Sequence of chain 1.B:
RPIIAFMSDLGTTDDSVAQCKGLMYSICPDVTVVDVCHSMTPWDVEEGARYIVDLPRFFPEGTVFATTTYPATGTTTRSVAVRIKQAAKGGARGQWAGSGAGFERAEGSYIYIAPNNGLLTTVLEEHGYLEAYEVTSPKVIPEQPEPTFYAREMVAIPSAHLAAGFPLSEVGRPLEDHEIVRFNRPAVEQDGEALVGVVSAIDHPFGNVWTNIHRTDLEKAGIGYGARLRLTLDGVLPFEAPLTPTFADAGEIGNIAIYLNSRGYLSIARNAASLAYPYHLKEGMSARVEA

The protein below binds the small molecule below.
Small molecule (SMILES): Nc1ncnc2c1ncn2[C@@H]1O[C@H](CF)[C@@H](O)[C@H]1O

Binding-site contacts:
Ligand atom N6 contacts residue PHE254 of chain 1.C at 3.3 Å.
Ligand atom N7 contacts residue PHE213 of chain 1.C at 3.5 Å.
Ligand atom C5 contacts residue TRP50 of chain 1.B at 3.5 Å (hydrophobic).
Ligand atom N1 contacts residue ALA279 of chain 1.C at 2.8 Å (h-bond).
Ligand atom N1 contacts residue PHE254 of chain 1.C at 3.2 Å.
Ligand atom N6 contacts residue ASN215 of chain 1.C at 2.8 Å (h-bond).
Ligand atom C3' contacts residue PHE213 of chain 1.C at 3.4 Å (hydrophobic).
Ligand atom F19 contacts residue TYR157 of chain 1.B at 2.6 Å.
Ligand atom N7 contacts residue ASN215 of chain 1.C at 3.0 Å (h-bond).
Ligand atom C5' contacts residue MET1 of chain 1.F at 3.4 Å (hydrophobic).
Ligand atom N9 contacts residue TRP50 of chain 1.B at 3.4 Å (h-bond).
Ligand atom C4 contacts residue TRP50 of chain 1.B at 3.1 Å (hydrophobic).
Ligand atom O3' contacts residue ASP16 of chain 1.B at 2.4 Å (salt-bridge).
Ligand atom O4' contacts residue MET1 of chain 1.F at 3.1 Å (h-bond).
Ligand atom F19 contacts residue THR155 of chain 1.B at 3.3 Å.
Ligand atom C1' contacts residue TYR77 of chain 1.B at 3.3 Å (hydrophobic).
Ligand atom N3 contacts residue PRO78 of chain 1.B at 3.3 Å.
Ligand atom C2 contacts residue PHE254 of chain 1.C at 3.5 Å (hydrophobic).
Ligand atom O4' contacts residue THR80 of chain 1.B at 3.4 Å.
Ligand atom N3 contacts residue PHE254 of chain 1.C at 3.4 Å.
Ligand atom C3' contacts residue ASP16 of chain 1.B at 3.5 Å.
Ligand atom F19 contacts residue PHE156 of chain 1.B at 3.0 Å.
Ligand atom C2 contacts residue ALA279 of chain 1.C at 3.4 Å (hydrophobic).
Ligand atom C4 contacts residue PHE254 of chain 1.C at 3.4 Å (hydrophobic).
Ligand atom N3 contacts residue TRP50 of chain 1.B at 3.3 Å (h-bond).
Ligand atom O2' contacts residue TRP50 of chain 1.B at 3.5 Å.
Ligand atom C2 contacts residue PRO78 of chain 1.B at 3.4 Å (hydrophobic).
Ligand atom C2' contacts residue PHE213 of chain 1.C at 3.4 Å (hydrophobic).
Ligand atom O2' contacts residue TYR77 of chain 1.B at 3.0 Å (h-bond).
Ligand atom C6 contacts residue PHE254 of chain 1.C at 3.3 Å (hydrophobic).
Ligand atom F19 contacts residue ALA158 of chain 1.B at 2.8 Å.
Ligand atom C2' contacts residue ASP16 of chain 1.B at 3.3 Å.
Ligand atom N7 contacts residue PHE254 of chain 1.C at 3.4 Å.
Ligand atom C5 contacts residue PHE254 of chain 1.C at 3.5 Å (hydrophobic).
Ligand atom O2' contacts residue ASP16 of chain 1.B at 2.4 Å (salt-bridge).
Ligand atom C5' contacts residue THR155 of chain 1.B at 3.3 Å.
Ligand atom O4' contacts residue THR155 of chain 1.B at 3.4 Å (h-bond).
Ligand atom C8 contacts residue PHE213 of chain 1.C at 3.5 Å (hydrophobic).
Ligand atom N6 contacts residue ARG277 of chain 1.C at 2.8 Å (salt-bridge).
Ligand atom F19 contacts residue THR80 of chain 1.B at 3.4 Å.

Sequence of chain 1.C:
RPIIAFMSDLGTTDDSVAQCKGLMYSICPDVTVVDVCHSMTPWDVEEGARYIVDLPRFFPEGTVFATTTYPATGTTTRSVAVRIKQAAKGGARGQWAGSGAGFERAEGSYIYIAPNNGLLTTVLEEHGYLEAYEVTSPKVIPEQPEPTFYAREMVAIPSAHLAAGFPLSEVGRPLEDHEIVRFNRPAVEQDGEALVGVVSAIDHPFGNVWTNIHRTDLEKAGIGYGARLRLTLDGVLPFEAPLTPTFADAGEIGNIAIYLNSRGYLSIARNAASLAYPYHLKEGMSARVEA